Sequence of chain 1.D:
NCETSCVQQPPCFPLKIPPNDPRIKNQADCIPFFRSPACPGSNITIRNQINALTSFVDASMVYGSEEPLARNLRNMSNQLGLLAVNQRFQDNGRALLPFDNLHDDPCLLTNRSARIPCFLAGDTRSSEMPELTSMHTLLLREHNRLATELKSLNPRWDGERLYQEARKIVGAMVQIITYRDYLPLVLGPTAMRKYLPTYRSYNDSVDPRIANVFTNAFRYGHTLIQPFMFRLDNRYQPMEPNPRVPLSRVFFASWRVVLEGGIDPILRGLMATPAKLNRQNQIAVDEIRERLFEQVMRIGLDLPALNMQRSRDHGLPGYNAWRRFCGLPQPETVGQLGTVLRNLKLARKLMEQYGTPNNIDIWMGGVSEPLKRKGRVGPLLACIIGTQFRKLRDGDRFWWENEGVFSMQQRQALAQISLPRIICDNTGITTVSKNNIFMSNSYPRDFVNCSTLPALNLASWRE

This small molecule binds to this protein.
Small molecule (SMILES): Nc1cc([C@H](CCNC23CCC(c4ccccc4)(CC2)CC3)c2ccccc2)c2nn[nH]c2n1

Sequence of chain 1.C:
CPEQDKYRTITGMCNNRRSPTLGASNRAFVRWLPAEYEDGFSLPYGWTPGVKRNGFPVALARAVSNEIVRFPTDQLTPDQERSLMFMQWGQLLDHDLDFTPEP

Binding-site contacts:
Ligand atom C23 contacts residue VAL298 of chain 1.D at 3.9 Å (hydrophobic).
Ligand atom C4 contacts residue ARG127 of chain 1.D at 3.7 Å.
Ligand atom N4 contacts residue HEC1 of chain 1.N at 3.7 Å.
Ligand atom C21 contacts residue PRO108 of chain 1.D at 3.7 Å (hydrophobic).
Ligand atom C13 contacts residue ARG127 of chain 1.D at 3.8 Å.
Ligand atom C28 contacts residue PRO108 of chain 1.D at 3.8 Å (hydrophobic).
Ligand atom N3 contacts residue HEC1 of chain 1.N at 3.3 Å.
Ligand atom C14 contacts residue THR126 of chain 1.D at 3.3 Å.
Ligand atom C2 contacts residue HEC1 of chain 1.N at 3.4 Å.
Ligand atom C15 contacts residue ARG127 of chain 1.D at 3.6 Å.
Ligand atom C27 contacts residue PRO108 of chain 1.D at 3.8 Å (hydrophobic).
Ligand atom C15 contacts residue PHE254 of chain 1.D at 3.5 Å (hydrophobic).
Ligand atom C16 contacts residue PHE254 of chain 1.D at 3.7 Å (hydrophobic).
Ligand atom C3 contacts residue HEC1 of chain 1.N at 3.2 Å.
Ligand atom C1 contacts residue HEC1 of chain 1.N at 3.7 Å.
Ligand atom N1 contacts residue ARG127 of chain 1.D at 3.4 Å (salt-bridge).
Ligand atom N5 contacts residue HEC1 of chain 1.N at 2.7 Å (h-bond).
Ligand atom C24 contacts residue VAL298 of chain 1.D at 3.5 Å (hydrophobic).
Ligand atom N2 contacts residue ARG127 of chain 1.D at 3.6 Å.
Ligand atom C27 contacts residue ASP106 of chain 1.D at 3.4 Å.
Ligand atom N2 contacts residue HIS95 of chain 1.C at 3.6 Å (h-bond).
Ligand atom C9 contacts residue PHE295 of chain 1.D at 3.7 Å (hydrophobic).
Ligand atom N4 contacts residue GLU130 of chain 1.D at 3.4 Å.
Ligand atom C7 contacts residue ARG127 of chain 1.D at 3.9 Å.
Ligand atom N2 contacts residue HEC1 of chain 1.N at 3.2 Å (h-bond).
Ligand atom C16 contacts residue ARG127 of chain 1.D at 3.8 Å.
Ligand atom C14 contacts residue ARG127 of chain 1.D at 3.8 Å.
Ligand atom C2 contacts residue PHE99 of chain 1.C at 3.9 Å (hydrophobic).
Ligand atom C25 contacts residue VAL298 of chain 1.D at 3.7 Å (hydrophobic).
Ligand atom N3 contacts residue GLU130 of chain 1.D at 3.7 Å.
Ligand atom N5 contacts residue PHE99 of chain 1.C at 3.7 Å.
Ligand atom C12 contacts residue ARG127 of chain 1.D at 3.9 Å.
Ligand atom C26 contacts residue ASP106 of chain 1.D at 3.4 Å.
Ligand atom N3 contacts residue GLN91 of chain 1.C at 3.8 Å.
Ligand atom C25 contacts residue LEU111 of chain 1.D at 3.7 Å (hydrophobic).
Ligand atom N1 contacts residue HEC1 of chain 1.N at 3.3 Å.
Ligand atom C3 contacts residue ARG127 of chain 1.D at 3.4 Å.
Ligand atom C13 contacts residue THR126 of chain 1.D at 3.9 Å.
Ligand atom C24 contacts residue PRO108 of chain 1.D at 3.8 Å (hydrophobic).
Ligand atom C4 contacts residue HEC1 of chain 1.N at 3.5 Å.